Binding-site contacts:
Ligand atom C8 contacts residue THR211 of chain 1.A at 3.6 Å.
Ligand atom C8 contacts residue ASN256 of chain 1.A at 4.5 Å.
Ligand atom O5 contacts residue LYS357 of chain 1.A at 3.2 Å.
Ligand atom O5 contacts residue ASN256 of chain 1.A at 2.4 Å (h-bond).
Ligand atom C3 contacts residue ASN256 of chain 1.A at 3.8 Å.
Ligand atom O5 contacts residue ASP355 of chain 1.A at 3.9 Å.
Ligand atom C6 contacts residue LYS357 of chain 1.A at 3.5 Å.
Ligand atom C1 contacts residue ASN256 of chain 1.A at 1.4 Å.
Ligand atom C6 contacts residue ASP355 of chain 1.A at 3.1 Å.
Ligand atom C2 contacts residue ASN256 of chain 1.A at 2.5 Å.
Ligand atom C3 contacts residue THR258 of chain 1.A at 4.4 Å.
Ligand atom C7 contacts residue ASN256 of chain 1.A at 4.0 Å.
Ligand atom C1 contacts residue LYS357 of chain 1.A at 4.1 Å.
Ligand atom C5 contacts residue LYS357 of chain 1.A at 4.1 Å.
Ligand atom O6 contacts residue ASP355 of chain 1.A at 4.4 Å.
Ligand atom N2 contacts residue ASN256 of chain 1.A at 2.9 Å (h-bond).
Ligand atom C8 contacts residue GLU209 of chain 1.A at 4.4 Å.
Ligand atom C5 contacts residue ASP355 of chain 1.A at 3.5 Å.
Ligand atom C5 contacts residue ASN256 of chain 1.A at 3.7 Å.
Ligand atom O6 contacts residue LYS357 of chain 1.A at 3.1 Å (salt-bridge).
Ligand atom C4 contacts residue ASN256 of chain 1.A at 4.2 Å.

Sequence of chain 1.A:
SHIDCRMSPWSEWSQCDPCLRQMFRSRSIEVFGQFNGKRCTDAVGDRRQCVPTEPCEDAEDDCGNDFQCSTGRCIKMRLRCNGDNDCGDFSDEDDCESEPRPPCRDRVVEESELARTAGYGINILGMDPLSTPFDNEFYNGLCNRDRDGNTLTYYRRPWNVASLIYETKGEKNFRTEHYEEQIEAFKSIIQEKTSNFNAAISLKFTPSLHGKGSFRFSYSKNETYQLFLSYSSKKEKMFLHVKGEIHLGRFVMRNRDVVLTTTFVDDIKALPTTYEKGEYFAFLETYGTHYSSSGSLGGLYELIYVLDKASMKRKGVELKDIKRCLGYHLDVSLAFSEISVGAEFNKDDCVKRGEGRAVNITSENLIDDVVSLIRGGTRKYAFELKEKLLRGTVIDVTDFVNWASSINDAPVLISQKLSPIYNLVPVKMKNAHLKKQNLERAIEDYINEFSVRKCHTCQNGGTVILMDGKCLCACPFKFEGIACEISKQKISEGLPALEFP

This protein binds this small molecule.
Small molecule (SMILES): CC(=O)N[C@@H]1[C@@H](O)[C@H](O)[C@@H](CO)O[C@H]1O